Sequence of chain 1.A:
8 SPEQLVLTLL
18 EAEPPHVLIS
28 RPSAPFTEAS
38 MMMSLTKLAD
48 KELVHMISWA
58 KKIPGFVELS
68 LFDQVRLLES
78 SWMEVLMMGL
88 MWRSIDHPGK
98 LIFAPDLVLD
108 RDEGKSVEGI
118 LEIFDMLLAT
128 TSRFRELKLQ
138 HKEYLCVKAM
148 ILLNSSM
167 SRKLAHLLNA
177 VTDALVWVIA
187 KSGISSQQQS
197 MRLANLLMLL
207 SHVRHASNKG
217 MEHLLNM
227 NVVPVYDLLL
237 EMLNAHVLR

The protein below binds the small molecule below.
Small molecule (SMILES): CC/C(=C(\c1ccc(O)cc1)c1ccc(OCCN(C)C)cc1)c1ccccc1

Binding-site contacts:
Ligand atom C25 contacts residue PRO230 of chain 1.A at 3.0 Å (hydrophobic).
Ligand atom C20 contacts residue LEU220 of chain 4.B at 3.8 Å (hydrophobic).
Ligand atom C19 contacts residue ALA46 of chain 4.B at 3.5 Å (hydrophobic).
Ligand atom C10 contacts residue ILE120 of chain 4.B at 3.7 Å (hydrophobic).
Ligand atom C5 contacts residue GLU49 of chain 4.B at 3.0 Å.
Ligand atom C26 contacts residue LEU234 of chain 1.A at 3.9 Å (hydrophobic).
Ligand atom C20 contacts residue ALA46 of chain 4.B at 3.6 Å (hydrophobic).
Ligand atom O4 contacts residue ARG90 of chain 4.B at 2.9 Å (salt-bridge).
Ligand atom C6 contacts residue LEU42 of chain 4.B at 3.7 Å (hydrophobic).
Ligand atom O20 contacts residue LEU220 of chain 4.B at 3.6 Å.
Ligand atom N24 contacts residue ASP47 of chain 4.B at 2.7 Å (salt-bridge).
Ligand atom C24 contacts residue ASP47 of chain 4.B at 3.3 Å.
Ligand atom C21 contacts residue ALA46 of chain 4.B at 3.9 Å (hydrophobic).
Ligand atom C18 contacts residue ALA46 of chain 4.B at 3.6 Å (hydrophobic).
Ligand atom C19 contacts residue LEU220 of chain 4.B at 3.9 Å (hydrophobic).
Ligand atom C10 contacts residue LEU124 of chain 4.B at 3.4 Å (hydrophobic).
Ligand atom C13 contacts residue MET39 of chain 4.B at 3.6 Å (hydrophobic).
Ligand atom C26 contacts residue ASP47 of chain 4.B at 3.6 Å.
Ligand atom O4 contacts residue GLU49 of chain 4.B at 2.5 Å (salt-bridge).
Ligand atom C23 contacts residue ASP47 of chain 4.B at 3.2 Å.
Ligand atom C3 contacts residue LEU83 of chain 4.B at 3.8 Å (hydrophobic).
Ligand atom C26 contacts residue LEU50 of chain 4.B at 3.7 Å (hydrophobic).
Ligand atom O4 contacts residue LEU83 of chain 4.B at 3.9 Å.
Ligand atom C25 contacts residue ASP47 of chain 4.B at 3.3 Å.
Ligand atom C19 contacts residue MET80 of chain 4.B at 3.8 Å (hydrophobic).
Ligand atom C21 contacts residue THR43 of chain 4.B at 3.7 Å.
Ligand atom C13 contacts residue ILE117 of chain 4.B at 3.6 Å (hydrophobic).
Ligand atom C4 contacts residue GLU49 of chain 4.B at 3.1 Å.
Ligand atom C17 contacts residue ALA46 of chain 4.B at 3.9 Å (hydrophobic).
Ligand atom C6 contacts residue ALA46 of chain 4.B at 3.6 Å (hydrophobic).
Ligand atom C3 contacts residue LEU87 of chain 4.B at 3.9 Å (hydrophobic).
Ligand atom C10 contacts residue MET84 of chain 4.B at 3.6 Å (hydrophobic).
Ligand atom C23 contacts residue THR43 of chain 4.B at 3.9 Å.
Ligand atom C19 contacts residue TRP79 of chain 4.B at 3.8 Å (hydrophobic).
Ligand atom C22 contacts residue LEU42 of chain 4.B at 3.7 Å (hydrophobic).
Ligand atom C18 contacts residue LEU83 of chain 4.B at 3.9 Å (hydrophobic).
Ligand atom C15 contacts residue LEU220 of chain 4.B at 3.9 Å (hydrophobic).
Ligand atom C5 contacts residue LEU45 of chain 4.B at 3.9 Å (hydrophobic).
Ligand atom C18 contacts residue MET80 of chain 4.B at 3.6 Å (hydrophobic).
Ligand atom C15 contacts residue GLY216 of chain 4.B at 3.4 Å.

Sequence of chain 4.B:
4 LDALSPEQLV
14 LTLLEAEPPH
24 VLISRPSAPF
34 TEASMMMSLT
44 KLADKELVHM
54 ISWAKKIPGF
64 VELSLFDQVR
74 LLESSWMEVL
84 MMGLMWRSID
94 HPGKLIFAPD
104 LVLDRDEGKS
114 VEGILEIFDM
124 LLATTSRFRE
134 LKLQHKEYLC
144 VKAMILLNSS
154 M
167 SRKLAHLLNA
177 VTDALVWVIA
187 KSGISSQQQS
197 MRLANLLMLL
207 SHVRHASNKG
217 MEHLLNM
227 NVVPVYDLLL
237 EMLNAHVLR